This protein binds this small molecule.
Small molecule (SMILES): C=C(NCc1c(COP(=O)(O)O)cnc(C)c1O)C(=O)O

Sequence of chain 1.A:
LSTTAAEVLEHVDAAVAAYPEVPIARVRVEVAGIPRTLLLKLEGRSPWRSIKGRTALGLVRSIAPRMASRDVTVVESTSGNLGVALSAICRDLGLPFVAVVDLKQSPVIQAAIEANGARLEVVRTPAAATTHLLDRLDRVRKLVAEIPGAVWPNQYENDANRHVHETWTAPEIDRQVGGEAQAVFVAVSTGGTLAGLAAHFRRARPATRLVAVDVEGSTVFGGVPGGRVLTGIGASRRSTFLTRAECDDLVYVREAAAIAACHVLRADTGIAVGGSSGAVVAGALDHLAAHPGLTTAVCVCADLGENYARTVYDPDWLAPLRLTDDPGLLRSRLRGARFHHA

Binding-site contacts:
Ligand atom N contacts residue LYS83 of chain 1.A at 2.5 Å (salt-bridge).
Ligand atom OP1 contacts residue THR221 of chain 1.A at 2.7 Å (h-bond).
Ligand atom OXT contacts residue LEU113 of chain 1.A at 3.0 Å (h-bond).
Ligand atom C2 contacts residue GLY263 of chain 1.A at 3.6 Å.
Ligand atom C3 contacts residue LYS83 of chain 1.A at 2.9 Å.
Ligand atom O contacts residue GLN186 of chain 1.A at 3.1 Å (h-bond).
Ligand atom N contacts residue SER110 of chain 1.A at 3.5 Å (h-bond).
Ligand atom C contacts residue LYS83 of chain 1.A at 3.2 Å.
Ligand atom N1 contacts residue SER307 of chain 1.A at 2.6 Å (h-bond).
Ligand atom O3A contacts residue LYS83 of chain 1.A at 2.7 Å (salt-bridge).
Ligand atom C2A contacts residue TYR339 of chain 1.A at 3.5 Å (hydrophobic).
Ligand atom OP3 contacts residue VAL219 of chain 1.A at 3.6 Å.
Ligand atom CA contacts residue LYS83 of chain 1.A at 3.0 Å.
Ligand atom N1 contacts residue ALA333 of chain 1.A at 3.3 Å.
Ligand atom P contacts residue THR221 of chain 1.A at 3.3 Å.
Ligand atom O contacts residue SER110 of chain 1.A at 3.1 Å (h-bond).
Ligand atom OP4 contacts residue LYS83 of chain 1.A at 3.5 Å.
Ligand atom OP2 contacts residue GLY223 of chain 1.A at 3.6 Å (h-bond).
Ligand atom OP3 contacts residue GLY222 of chain 1.A at 2.9 Å (h-bond).
Ligand atom OP3 contacts residue SER220 of chain 1.A at 2.8 Å (h-bond).
Ligand atom OP3 contacts residue THR221 of chain 1.A at 3.3 Å (h-bond).
Ligand atom OP2 contacts residue THR224 of chain 1.A at 2.6 Å (h-bond).
Ligand atom C6 contacts residue SER307 of chain 1.A at 3.5 Å.
Ligand atom C5A contacts residue SER220 of chain 1.A at 3.5 Å.
Ligand atom C4A contacts residue LYS83 of chain 1.A at 1.5 Å.
Ligand atom C2 contacts residue SER307 of chain 1.A at 3.4 Å.
Ligand atom C2 contacts residue ALA333 of chain 1.A at 3.6 Å (hydrophobic).
Ligand atom O contacts residue THR109 of chain 1.A at 2.8 Å (h-bond).
Ligand atom C2A contacts residue ASP334 of chain 1.A at 3.6 Å.
Ligand atom C5 contacts residue GLY263 of chain 1.A at 3.5 Å.
Ligand atom C4 contacts residue LYS83 of chain 1.A at 2.4 Å.
Ligand atom C5 contacts residue LYS83 of chain 1.A at 3.6 Å.
Ligand atom OP2 contacts residue THR221 of chain 1.A at 3.5 Å (h-bond).
Ligand atom OXT contacts residue LYS83 of chain 1.A at 2.7 Å (salt-bridge).
Ligand atom C2A contacts residue SER307 of chain 1.A at 3.4 Å.
Ligand atom C2A contacts residue ASN112 of chain 1.A at 3.1 Å.
Ligand atom CA contacts residue SER110 of chain 1.A at 3.0 Å.
Ligand atom C contacts residue SER110 of chain 1.A at 3.2 Å.
Ligand atom CB contacts residue SER110 of chain 1.A at 3.3 Å.
Ligand atom O3A contacts residue ASN112 of chain 1.A at 2.8 Å (h-bond).